Binding-site contacts:
Ligand atom C2 contacts residue ASN324 of chain 1.C at 3.2 Å.
Ligand atom C1 contacts residue ASN324 of chain 1.C at 3.3 Å.
Ligand atom C6 contacts residue ASN324 of chain 1.C at 3.9 Å.
Ligand atom C5 contacts residue ASN324 of chain 1.C at 3.5 Å.
Ligand atom C8 contacts residue ASN324 of chain 1.C at 3.7 Å.
Ligand atom N2 contacts residue ASN324 of chain 1.C at 4.3 Å.
Ligand atom O3 contacts residue ASN324 of chain 1.C at 4.3 Å.
Ligand atom O5 contacts residue ASN324 of chain 1.C at 2.8 Å (h-bond).
Ligand atom C3 contacts residue ASN324 of chain 1.C at 3.8 Å.
Ligand atom C4 contacts residue ASN324 of chain 1.C at 3.4 Å.

The protein below binds the small molecule below.
Small molecule (SMILES): CC(=O)N[C@@H]1[C@@H](O)[C@H](O)[C@@H](CO)O[C@H]1O

Sequence of chain 1.C:
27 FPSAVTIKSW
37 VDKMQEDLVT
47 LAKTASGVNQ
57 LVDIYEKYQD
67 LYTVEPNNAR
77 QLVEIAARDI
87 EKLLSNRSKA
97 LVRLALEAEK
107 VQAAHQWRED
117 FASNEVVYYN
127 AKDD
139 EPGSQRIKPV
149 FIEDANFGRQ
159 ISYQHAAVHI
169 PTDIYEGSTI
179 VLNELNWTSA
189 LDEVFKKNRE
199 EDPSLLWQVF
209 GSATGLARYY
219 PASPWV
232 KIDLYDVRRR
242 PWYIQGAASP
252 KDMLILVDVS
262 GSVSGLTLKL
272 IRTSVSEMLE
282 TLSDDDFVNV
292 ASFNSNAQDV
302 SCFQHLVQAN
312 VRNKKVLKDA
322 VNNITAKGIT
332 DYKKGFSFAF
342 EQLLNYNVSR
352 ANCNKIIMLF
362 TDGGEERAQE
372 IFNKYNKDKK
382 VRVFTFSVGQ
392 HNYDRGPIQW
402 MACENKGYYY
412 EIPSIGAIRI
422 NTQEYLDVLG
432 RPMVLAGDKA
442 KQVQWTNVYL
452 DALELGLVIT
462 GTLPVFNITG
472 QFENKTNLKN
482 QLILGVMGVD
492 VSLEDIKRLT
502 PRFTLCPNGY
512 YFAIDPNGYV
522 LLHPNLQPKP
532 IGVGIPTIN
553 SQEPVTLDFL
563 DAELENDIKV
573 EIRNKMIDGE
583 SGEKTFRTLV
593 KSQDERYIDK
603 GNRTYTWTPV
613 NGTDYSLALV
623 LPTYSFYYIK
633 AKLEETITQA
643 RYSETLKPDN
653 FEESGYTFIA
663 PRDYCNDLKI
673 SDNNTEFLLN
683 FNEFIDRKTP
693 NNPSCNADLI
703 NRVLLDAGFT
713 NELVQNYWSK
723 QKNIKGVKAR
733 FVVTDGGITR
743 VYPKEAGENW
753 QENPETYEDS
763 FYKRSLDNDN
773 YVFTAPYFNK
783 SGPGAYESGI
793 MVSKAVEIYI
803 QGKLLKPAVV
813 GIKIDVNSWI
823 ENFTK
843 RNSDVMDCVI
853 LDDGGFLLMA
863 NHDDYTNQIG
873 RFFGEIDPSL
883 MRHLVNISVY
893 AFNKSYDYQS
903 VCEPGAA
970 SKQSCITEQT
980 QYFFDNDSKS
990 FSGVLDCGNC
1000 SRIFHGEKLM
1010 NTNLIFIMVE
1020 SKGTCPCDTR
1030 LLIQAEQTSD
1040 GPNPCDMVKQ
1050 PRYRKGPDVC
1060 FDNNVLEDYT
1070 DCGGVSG